A small-molecule ligand and the protein it binds are described below.
Small molecule (SMILES): CC(=O)N[C@@H]1[C@@H](O)[C@H](O)[C@@H](CO)O[C@H]1O

Sequence of chain 1.C:
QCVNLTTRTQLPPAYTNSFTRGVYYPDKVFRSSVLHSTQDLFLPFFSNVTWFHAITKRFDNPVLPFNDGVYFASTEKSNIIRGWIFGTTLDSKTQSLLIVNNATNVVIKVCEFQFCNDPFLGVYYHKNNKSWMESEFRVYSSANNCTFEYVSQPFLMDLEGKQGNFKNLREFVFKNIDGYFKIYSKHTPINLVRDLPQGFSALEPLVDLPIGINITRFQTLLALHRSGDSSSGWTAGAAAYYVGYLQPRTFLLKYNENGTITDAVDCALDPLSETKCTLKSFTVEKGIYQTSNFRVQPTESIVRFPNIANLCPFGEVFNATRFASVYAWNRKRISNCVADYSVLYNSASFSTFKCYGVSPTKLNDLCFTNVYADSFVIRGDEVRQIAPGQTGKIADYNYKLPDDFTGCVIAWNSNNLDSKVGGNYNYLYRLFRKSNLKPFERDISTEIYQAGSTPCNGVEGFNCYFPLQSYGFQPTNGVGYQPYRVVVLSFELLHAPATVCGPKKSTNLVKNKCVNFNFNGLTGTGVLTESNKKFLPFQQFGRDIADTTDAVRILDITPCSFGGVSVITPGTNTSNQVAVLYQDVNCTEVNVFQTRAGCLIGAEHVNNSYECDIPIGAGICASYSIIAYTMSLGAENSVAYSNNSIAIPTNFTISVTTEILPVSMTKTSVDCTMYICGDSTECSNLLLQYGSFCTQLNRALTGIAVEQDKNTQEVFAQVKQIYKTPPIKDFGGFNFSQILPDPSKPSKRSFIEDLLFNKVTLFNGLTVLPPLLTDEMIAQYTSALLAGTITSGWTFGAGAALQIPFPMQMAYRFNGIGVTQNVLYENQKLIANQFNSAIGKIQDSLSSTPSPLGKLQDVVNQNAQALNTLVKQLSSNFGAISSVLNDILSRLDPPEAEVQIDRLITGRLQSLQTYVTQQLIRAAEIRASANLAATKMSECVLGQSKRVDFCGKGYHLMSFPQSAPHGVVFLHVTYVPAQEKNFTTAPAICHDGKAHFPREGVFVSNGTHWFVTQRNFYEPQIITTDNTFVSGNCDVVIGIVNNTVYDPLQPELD

Binding-site contacts:
Ligand atom O7 contacts residue TYR28 of chain 1.C at 3.3 Å.
Ligand atom C2 contacts residue TYR28 of chain 1.C at 3.8 Å (hydrophobic).
Ligand atom C1 contacts residue TYR28 of chain 1.C at 4.3 Å (hydrophobic).
Ligand atom C3 contacts residue TYR28 of chain 1.C at 4.4 Å (hydrophobic).
Ligand atom O5 contacts residue TYR28 of chain 1.C at 4.0 Å.
Ligand atom C3 contacts residue ASN61 of chain 1.C at 3.8 Å.
Ligand atom C5 contacts residue ASN61 of chain 1.C at 3.7 Å.
Ligand atom C6 contacts residue TYR28 of chain 1.C at 3.4 Å (hydrophobic).
Ligand atom O5 contacts residue ASN61 of chain 1.C at 2.4 Å (h-bond).
Ligand atom C7 contacts residue ASN61 of chain 1.C at 3.9 Å.
Ligand atom C6 contacts residue THR29 of chain 1.C at 4.3 Å.
Ligand atom C2 contacts residue ASN61 of chain 1.C at 2.5 Å.
Ligand atom C7 contacts residue TYR28 of chain 1.C at 4.4 Å (hydrophobic).
Ligand atom N2 contacts residue ASN61 of chain 1.C at 2.9 Å (h-bond).
Ligand atom O3 contacts residue TYR28 of chain 1.C at 4.3 Å.
Ligand atom O5 contacts residue THR29 of chain 1.C at 4.4 Å.
Ligand atom C4 contacts residue TYR28 of chain 1.C at 4.1 Å (hydrophobic).
Ligand atom C1 contacts residue ASN61 of chain 1.C at 1.4 Å.
Ligand atom C4 contacts residue ASN61 of chain 1.C at 4.3 Å.
Ligand atom C5 contacts residue TYR28 of chain 1.C at 4.1 Å (hydrophobic).